Sequence of chain 23.A:
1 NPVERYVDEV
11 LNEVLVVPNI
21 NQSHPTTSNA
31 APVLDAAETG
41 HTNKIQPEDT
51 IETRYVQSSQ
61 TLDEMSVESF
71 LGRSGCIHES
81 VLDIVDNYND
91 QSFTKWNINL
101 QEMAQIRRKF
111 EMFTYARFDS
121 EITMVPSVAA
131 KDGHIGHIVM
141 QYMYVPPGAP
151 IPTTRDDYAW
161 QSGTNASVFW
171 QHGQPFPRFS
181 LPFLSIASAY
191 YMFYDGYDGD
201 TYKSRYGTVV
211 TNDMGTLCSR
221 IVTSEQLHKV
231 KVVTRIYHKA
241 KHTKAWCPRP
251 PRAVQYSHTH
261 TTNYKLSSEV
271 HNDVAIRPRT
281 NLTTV

This protein binds this small molecule.
Small molecule (SMILES): Cc1cc(CCCOc2c(C)cc(-c3noc(C(F)(F)F)n3)cc2C)on1

Binding-site contacts:
Ligand atom N3A contacts residue TYR144 of chain 23.A at 3.5 Å.
Ligand atom N3A contacts residue PHE179 of chain 23.A at 3.4 Å.
Ligand atom O1B contacts residue ILE98 of chain 23.A at 3.3 Å.
Ligand atom CM2 contacts residue ILE77 of chain 23.A at 3.1 Å (hydrophobic).
Ligand atom F2 contacts residue MET143 of chain 23.A at 3.3 Å.
Ligand atom CM6 contacts residue LEU181 of chain 23.A at 3.5 Å (hydrophobic).
Ligand atom C6B contacts residue LEU181 of chain 23.A at 3.3 Å (hydrophobic).
Ligand atom C5B contacts residue ILE98 of chain 23.A at 3.5 Å (hydrophobic).
Ligand atom F1 contacts residue TYR144 of chain 23.A at 3.3 Å.
Ligand atom CM6 contacts residue LEU184 of chain 23.A at 3.4 Å (hydrophobic).
Ligand atom F1 contacts residue PHE179 of chain 23.A at 3.8 Å.
Ligand atom F2 contacts residue TYR142 of chain 23.A at 2.8 Å.
Ligand atom F3 contacts residue VAL168 of chain 23.A at 3.0 Å.
Ligand atom N2 contacts residue MET214 of chain 23.A at 3.8 Å.
Ligand atom CM4 contacts residue PHE179 of chain 23.A at 3.5 Å (hydrophobic).
Ligand atom F1 contacts residue ALA166 of chain 23.A at 3.6 Å.
Ligand atom O1A contacts residue LEU217 of chain 23.A at 3.0 Å.
Ligand atom CM2 contacts residue ILE122 of chain 23.A at 3.8 Å (hydrophobic).
Ligand atom O1 contacts residue MET214 of chain 23.A at 3.5 Å (h-bond).
Ligand atom F3 contacts residue PHE179 of chain 23.A at 3.0 Å.
Ligand atom O1A contacts residue PHE179 of chain 23.A at 3.3 Å.
Ligand atom C3A contacts residue PHE179 of chain 23.A at 3.1 Å (hydrophobic).
Ligand atom C2B contacts residue ILE98 of chain 23.A at 3.7 Å (hydrophobic).
Ligand atom C4 contacts residue LEU100 of chain 23.A at 3.7 Å (hydrophobic).
Ligand atom F2 contacts residue ALA166 of chain 23.A at 3.5 Å.
Ligand atom CM4 contacts residue TYR144 of chain 23.A at 3.8 Å (hydrophobic).
Ligand atom C5B contacts residue LEU181 of chain 23.A at 3.5 Å (hydrophobic).
Ligand atom N1A contacts residue LEU217 of chain 23.A at 3.3 Å.
Ligand atom O1A contacts residue MET124 of chain 23.A at 3.2 Å.
Ligand atom N1A contacts residue MET124 of chain 23.A at 3.5 Å.
Ligand atom C4B contacts residue ILE98 of chain 23.A at 3.8 Å (hydrophobic).
Ligand atom N1A contacts residue PHE179 of chain 23.A at 3.6 Å.
Ligand atom C6B contacts residue ILE98 of chain 23.A at 3.7 Å (hydrophobic).
Ligand atom F3 contacts residue TYR142 of chain 23.A at 3.8 Å.
Ligand atom C1B contacts residue ILE98 of chain 23.A at 3.4 Å (hydrophobic).
Ligand atom F2 contacts residue TYR144 of chain 23.A at 3.0 Å.
Ligand atom CM3 contacts residue ASN212 of chain 23.A at 3.5 Å.
Ligand atom C4 contacts residue TYR190 of chain 23.A at 3.6 Å (hydrophobic).
Ligand atom C3A contacts residue LEU217 of chain 23.A at 3.6 Å (hydrophobic).
Ligand atom C2A contacts residue PHE179 of chain 23.A at 3.6 Å (hydrophobic).